Binding-site contacts:
Ligand atom CD1 contacts residue PRO438 of chain 3.QA at 4.4 Å (hydrophobic).
Ligand atom CE1 contacts residue PHE496 of chain 3.QA at 3.6 Å (hydrophobic).
Ligand atom O contacts residue ARG442 of chain 3.QA at 4.3 Å.
Ligand atom N contacts residue ARG442 of chain 3.QA at 4.2 Å.
Ligand atom N contacts residue ASN492 of chain 3.QA at 3.3 Å (h-bond).
Ligand atom CD1 contacts residue ASN492 of chain 3.QA at 3.9 Å.
Ligand atom C contacts residue ARG442 of chain 3.QA at 4.4 Å.
Ligand atom CB contacts residue PHE496 of chain 3.QA at 3.9 Å (hydrophobic).
Ligand atom CE1 contacts residue PRO438 of chain 3.QA at 3.8 Å (hydrophobic).
Ligand atom CD2 contacts residue PRO438 of chain 3.QA at 4.4 Å (hydrophobic).
Ligand atom N contacts residue SER491 of chain 3.QA at 4.1 Å.
Ligand atom CE1 contacts residue ILE434 of chain 3.QA at 3.9 Å (hydrophobic).
Ligand atom CB contacts residue ASN492 of chain 3.QA at 3.8 Å.
Ligand atom CD1 contacts residue PHE496 of chain 3.QA at 3.7 Å (hydrophobic).
Ligand atom CD2 contacts residue ARG442 of chain 3.QA at 3.5 Å.
Ligand atom CZ contacts residue PHE496 of chain 3.QA at 3.9 Å (hydrophobic).
Ligand atom CE2 contacts residue PRO438 of chain 3.QA at 3.7 Å (hydrophobic).
Ligand atom CD1 contacts residue ILE434 of chain 3.QA at 4.1 Å (hydrophobic).
Ligand atom CA contacts residue ASN492 of chain 3.QA at 3.3 Å.
Ligand atom CG contacts residue ASN492 of chain 3.QA at 4.3 Å.
Ligand atom CG contacts residue PHE496 of chain 3.QA at 4.0 Å (hydrophobic).
Ligand atom CZ contacts residue PRO438 of chain 3.QA at 3.4 Å (hydrophobic).
Ligand atom CE2 contacts residue ARG442 of chain 3.QA at 3.6 Å.
Ligand atom CG contacts residue GLY495 of chain 3.QA at 4.4 Å.
Ligand atom O contacts residue PRO438 of chain 3.QA at 4.0 Å.
Ligand atom CB contacts residue GLY495 of chain 3.QA at 3.9 Å.
Ligand atom CA contacts residue ARG442 of chain 3.QA at 3.6 Å.
Ligand atom O contacts residue ASN492 of chain 3.QA at 4.2 Å.
Ligand atom C contacts residue ASN492 of chain 3.QA at 4.0 Å.

Sequence of chain 3.QA:
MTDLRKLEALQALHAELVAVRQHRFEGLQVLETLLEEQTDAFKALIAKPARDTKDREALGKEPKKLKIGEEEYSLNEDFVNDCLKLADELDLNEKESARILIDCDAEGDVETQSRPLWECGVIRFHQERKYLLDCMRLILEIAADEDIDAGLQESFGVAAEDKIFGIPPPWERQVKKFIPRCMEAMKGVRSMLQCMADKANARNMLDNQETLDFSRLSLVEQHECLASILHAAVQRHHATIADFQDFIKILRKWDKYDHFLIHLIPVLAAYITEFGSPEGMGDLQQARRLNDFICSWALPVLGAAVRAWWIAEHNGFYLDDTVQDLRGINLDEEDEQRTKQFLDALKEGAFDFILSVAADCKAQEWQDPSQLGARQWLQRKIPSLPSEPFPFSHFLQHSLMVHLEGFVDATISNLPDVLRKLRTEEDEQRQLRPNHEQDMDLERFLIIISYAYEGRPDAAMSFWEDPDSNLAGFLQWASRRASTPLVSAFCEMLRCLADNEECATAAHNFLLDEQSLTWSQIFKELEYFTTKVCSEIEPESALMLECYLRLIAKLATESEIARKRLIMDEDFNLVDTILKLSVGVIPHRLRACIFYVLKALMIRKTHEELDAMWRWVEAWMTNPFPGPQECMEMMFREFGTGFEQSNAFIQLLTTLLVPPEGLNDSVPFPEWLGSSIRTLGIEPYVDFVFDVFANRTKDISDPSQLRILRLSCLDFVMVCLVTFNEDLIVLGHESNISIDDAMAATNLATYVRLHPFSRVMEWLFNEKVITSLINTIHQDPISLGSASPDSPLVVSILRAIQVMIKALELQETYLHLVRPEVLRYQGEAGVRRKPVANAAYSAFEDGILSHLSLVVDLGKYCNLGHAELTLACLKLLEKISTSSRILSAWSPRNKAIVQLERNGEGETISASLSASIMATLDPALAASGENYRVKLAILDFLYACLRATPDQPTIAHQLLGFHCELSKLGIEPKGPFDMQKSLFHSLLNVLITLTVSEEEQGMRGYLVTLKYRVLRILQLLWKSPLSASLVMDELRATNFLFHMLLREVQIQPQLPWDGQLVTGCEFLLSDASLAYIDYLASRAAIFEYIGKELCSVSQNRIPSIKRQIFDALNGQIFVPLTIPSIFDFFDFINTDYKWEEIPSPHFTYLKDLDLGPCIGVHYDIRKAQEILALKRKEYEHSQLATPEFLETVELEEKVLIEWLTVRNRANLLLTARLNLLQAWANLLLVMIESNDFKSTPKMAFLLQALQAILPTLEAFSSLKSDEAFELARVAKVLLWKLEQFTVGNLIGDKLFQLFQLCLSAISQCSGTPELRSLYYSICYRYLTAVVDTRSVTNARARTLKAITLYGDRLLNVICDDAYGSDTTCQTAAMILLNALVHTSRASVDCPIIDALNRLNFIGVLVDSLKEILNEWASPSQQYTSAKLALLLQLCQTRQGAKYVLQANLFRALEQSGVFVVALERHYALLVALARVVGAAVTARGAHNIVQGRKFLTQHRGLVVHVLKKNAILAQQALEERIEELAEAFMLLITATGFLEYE

A small-molecule ligand and the protein it binds are described below.
Small molecule (SMILES): N[C@@H](Cc1ccccc1)C(=O)NCC=O